Binding-site contacts:
Ligand atom N2 contacts residue ASN616 of chain 1.C at 3.0 Å (h-bond).
Ligand atom O7 contacts residue ILE834 of chain 1.A at 4.1 Å.
Ligand atom C7 contacts residue ILE834 of chain 1.A at 4.4 Å (hydrophobic).
Ligand atom O7 contacts residue ASN616 of chain 1.C at 4.3 Å.
Ligand atom C1 contacts residue ASN616 of chain 1.C at 1.5 Å.
Ligand atom C4 contacts residue ASN616 of chain 1.C at 4.3 Å.
Ligand atom C8 contacts residue GLN644 of chain 1.C at 3.9 Å.
Ligand atom C3 contacts residue ASN616 of chain 1.C at 3.9 Å.
Ligand atom C2 contacts residue ASN616 of chain 1.C at 2.5 Å.
Ligand atom C8 contacts residue ILE834 of chain 1.A at 4.0 Å (hydrophobic).
Ligand atom O5 contacts residue ASN616 of chain 1.C at 2.4 Å (h-bond).
Ligand atom N2 contacts residue GLN644 of chain 1.C at 4.4 Å.
Ligand atom C7 contacts residue ASN616 of chain 1.C at 3.9 Å.
Ligand atom C8 contacts residue ARG646 of chain 1.C at 4.2 Å.
Ligand atom C5 contacts residue ASN616 of chain 1.C at 3.8 Å.
Ligand atom C8 contacts residue THR645 of chain 1.C at 3.5 Å.

Sequence of chain 1.A:
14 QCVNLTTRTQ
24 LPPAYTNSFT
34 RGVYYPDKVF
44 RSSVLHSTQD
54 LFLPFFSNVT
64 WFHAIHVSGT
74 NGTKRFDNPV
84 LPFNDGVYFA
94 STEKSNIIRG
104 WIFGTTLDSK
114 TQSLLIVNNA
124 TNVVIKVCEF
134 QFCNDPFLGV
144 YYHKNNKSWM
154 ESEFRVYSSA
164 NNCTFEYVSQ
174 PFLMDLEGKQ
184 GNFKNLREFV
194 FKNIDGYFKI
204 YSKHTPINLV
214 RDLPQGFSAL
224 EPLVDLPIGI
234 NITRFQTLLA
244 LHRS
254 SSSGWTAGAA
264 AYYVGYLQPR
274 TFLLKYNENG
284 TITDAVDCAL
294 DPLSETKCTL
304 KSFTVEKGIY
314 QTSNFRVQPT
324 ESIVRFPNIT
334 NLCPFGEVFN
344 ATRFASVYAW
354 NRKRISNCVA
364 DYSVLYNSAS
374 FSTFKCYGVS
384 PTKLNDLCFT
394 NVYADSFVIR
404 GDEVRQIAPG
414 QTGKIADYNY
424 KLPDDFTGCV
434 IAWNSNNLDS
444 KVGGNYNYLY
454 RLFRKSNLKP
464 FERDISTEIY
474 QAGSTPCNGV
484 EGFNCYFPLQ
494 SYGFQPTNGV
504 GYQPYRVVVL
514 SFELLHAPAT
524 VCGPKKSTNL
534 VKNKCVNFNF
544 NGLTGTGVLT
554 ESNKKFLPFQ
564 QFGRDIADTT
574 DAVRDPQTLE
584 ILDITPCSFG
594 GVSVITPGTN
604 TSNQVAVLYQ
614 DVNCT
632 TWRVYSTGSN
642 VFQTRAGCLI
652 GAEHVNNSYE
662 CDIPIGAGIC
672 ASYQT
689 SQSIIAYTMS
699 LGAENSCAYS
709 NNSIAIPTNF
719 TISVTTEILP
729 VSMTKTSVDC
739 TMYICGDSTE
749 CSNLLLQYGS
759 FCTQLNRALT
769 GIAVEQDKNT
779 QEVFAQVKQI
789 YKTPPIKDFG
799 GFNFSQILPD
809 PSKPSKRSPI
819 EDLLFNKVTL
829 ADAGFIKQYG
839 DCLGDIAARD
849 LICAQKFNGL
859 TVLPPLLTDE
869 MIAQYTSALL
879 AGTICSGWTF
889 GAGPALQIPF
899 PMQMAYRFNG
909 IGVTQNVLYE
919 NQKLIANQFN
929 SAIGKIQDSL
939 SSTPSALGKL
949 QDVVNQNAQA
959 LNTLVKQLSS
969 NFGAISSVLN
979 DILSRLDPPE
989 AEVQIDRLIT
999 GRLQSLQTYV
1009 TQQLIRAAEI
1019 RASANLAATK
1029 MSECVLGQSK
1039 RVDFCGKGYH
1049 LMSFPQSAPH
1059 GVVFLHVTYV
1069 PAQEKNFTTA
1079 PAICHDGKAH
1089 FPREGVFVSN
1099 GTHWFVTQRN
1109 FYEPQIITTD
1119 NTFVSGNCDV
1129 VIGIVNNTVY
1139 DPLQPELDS

This protein binds this small molecule.
Small molecule (SMILES): CC(=O)N[C@@H]1[C@@H](O)[C@H](O)[C@@H](CO)O[C@H]1O

Sequence of chain 1.C:
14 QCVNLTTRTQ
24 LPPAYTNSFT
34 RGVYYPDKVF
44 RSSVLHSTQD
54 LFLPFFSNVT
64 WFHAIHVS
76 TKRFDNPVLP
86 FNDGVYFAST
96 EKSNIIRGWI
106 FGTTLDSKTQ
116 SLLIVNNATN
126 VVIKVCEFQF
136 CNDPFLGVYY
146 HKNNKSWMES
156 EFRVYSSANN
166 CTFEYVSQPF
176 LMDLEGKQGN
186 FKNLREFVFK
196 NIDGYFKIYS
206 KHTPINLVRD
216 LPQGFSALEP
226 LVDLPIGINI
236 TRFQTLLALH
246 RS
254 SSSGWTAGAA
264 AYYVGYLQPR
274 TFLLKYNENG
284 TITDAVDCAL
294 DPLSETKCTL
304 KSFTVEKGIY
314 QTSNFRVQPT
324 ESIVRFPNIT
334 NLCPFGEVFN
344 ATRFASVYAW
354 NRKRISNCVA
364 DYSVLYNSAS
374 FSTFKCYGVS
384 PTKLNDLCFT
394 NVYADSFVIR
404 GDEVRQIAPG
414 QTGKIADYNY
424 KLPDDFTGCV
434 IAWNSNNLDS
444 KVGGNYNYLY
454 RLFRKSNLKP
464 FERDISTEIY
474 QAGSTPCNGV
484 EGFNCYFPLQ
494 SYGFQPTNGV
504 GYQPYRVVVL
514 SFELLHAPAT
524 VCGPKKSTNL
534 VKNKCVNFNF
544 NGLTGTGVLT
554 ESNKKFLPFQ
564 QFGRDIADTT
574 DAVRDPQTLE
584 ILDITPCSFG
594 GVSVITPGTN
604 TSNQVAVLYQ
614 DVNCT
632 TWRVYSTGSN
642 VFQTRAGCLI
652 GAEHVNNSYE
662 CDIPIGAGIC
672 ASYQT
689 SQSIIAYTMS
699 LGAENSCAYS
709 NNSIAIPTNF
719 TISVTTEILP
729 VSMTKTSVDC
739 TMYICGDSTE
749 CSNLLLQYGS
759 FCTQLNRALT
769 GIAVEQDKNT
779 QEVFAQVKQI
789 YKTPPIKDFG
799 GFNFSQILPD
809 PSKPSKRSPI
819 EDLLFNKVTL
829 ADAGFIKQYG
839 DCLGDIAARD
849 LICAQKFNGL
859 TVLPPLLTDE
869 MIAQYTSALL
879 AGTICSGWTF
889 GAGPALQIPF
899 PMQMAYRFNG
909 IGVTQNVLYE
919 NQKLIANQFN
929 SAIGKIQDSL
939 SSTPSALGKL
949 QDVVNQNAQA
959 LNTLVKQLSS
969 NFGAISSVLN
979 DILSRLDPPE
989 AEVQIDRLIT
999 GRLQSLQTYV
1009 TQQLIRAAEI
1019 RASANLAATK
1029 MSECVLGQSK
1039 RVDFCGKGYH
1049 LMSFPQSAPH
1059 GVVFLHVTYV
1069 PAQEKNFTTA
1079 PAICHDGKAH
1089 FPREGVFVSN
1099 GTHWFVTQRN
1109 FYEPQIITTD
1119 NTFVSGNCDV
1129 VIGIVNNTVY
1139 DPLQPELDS